Sequence of chain 1.A:
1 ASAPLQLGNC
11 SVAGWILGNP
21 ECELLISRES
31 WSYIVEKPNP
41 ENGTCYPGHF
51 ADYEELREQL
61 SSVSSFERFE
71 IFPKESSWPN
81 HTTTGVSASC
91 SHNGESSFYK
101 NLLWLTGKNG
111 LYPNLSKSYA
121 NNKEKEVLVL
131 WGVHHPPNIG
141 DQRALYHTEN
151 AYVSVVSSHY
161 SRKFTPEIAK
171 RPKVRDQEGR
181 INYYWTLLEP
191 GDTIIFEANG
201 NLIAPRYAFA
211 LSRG

Binding-site contacts:
Ligand atom C2 contacts residue ASN80 of chain 1.A at 2.5 Å.
Ligand atom O5 contacts residue ASN80 of chain 1.A at 2.3 Å (h-bond).
Ligand atom O7 contacts residue ASN80 of chain 1.A at 3.6 Å.
Ligand atom C8 contacts residue PRO79 of chain 1.A at 4.0 Å (hydrophobic).
Ligand atom C7 contacts residue ASN80 of chain 1.A at 3.5 Å.
Ligand atom N2 contacts residue ASN80 of chain 1.A at 3.0 Å (h-bond).
Ligand atom C4 contacts residue ASN80 of chain 1.A at 4.2 Å.
Ligand atom C5 contacts residue ASN80 of chain 1.A at 3.7 Å.
Ligand atom C3 contacts residue ASN80 of chain 1.A at 3.8 Å.
Ligand atom C1 contacts residue ASN80 of chain 1.A at 1.4 Å.

The protein below binds the small molecule below.
Small molecule (SMILES): CC(=O)N[C@H]1[C@H](O[C@H]2[C@H](O)[C@@H](NC(C)=O)CO[C@@H]2CO)O[C@H](CO)[C@@H](O)[C@@H]1O